Sequence of chain 1.A:
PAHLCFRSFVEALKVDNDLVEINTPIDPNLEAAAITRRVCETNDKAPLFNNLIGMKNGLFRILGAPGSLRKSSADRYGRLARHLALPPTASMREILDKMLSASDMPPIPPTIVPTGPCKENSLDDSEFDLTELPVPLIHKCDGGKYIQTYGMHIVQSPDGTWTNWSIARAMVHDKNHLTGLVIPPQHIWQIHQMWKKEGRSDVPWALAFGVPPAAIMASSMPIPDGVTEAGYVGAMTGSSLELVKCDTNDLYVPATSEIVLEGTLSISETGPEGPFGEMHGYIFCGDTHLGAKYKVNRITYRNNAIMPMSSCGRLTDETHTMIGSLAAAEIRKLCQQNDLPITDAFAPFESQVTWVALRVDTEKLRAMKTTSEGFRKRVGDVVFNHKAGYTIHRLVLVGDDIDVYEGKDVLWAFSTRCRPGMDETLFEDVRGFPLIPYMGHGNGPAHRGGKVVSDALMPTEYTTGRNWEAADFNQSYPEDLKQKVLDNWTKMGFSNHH

A small-molecule ligand and the protein it binds are described below.
Small molecule (SMILES): Cc1cc2c3c(c1C)C(C)(C)C[C@@H](O)N3c1c(nc(O)[nH]c1=O)N2C[C@H](O)[C@H](O)[C@H](O)COP(=O)(O)O

Binding-site contacts:
Ligand atom N2 contacts residue ILE171 of chain 1.A at 3.4 Å (h-bond).
Ligand atom O3 contacts residue ARG173 of chain 1.A at 2.8 Å (salt-bridge).
Ligand atom N4 contacts residue ILE171 of chain 1.A at 3.4 Å (h-bond).
Ligand atom O4 contacts residue SER223 of chain 1.A at 3.5 Å (h-bond).
Ligand atom C10 contacts residue ILE327 of chain 1.A at 3.4 Å (hydrophobic).
Ligand atom O6 contacts residue MET225 of chain 1.A at 3.3 Å.
Ligand atom P1 contacts residue K1 of chain 1.D at 3.4 Å.
Ligand atom N2 contacts residue GLN190 of chain 1.A at 3.3 Å (h-bond).
Ligand atom O7 contacts residue SER223 of chain 1.A at 3.4 Å (h-bond).
Ligand atom O6 contacts residue PRO226 of chain 1.A at 3.3 Å (h-bond).
Ligand atom O8 contacts residue HIS191 of chain 1.A at 2.8 Å (h-bond).
Ligand atom O9 contacts residue GLU233 of chain 1.A at 3.1 Å (salt-bridge).
Ligand atom O10 contacts residue PRO226 of chain 1.A at 3.5 Å.
Ligand atom O5 contacts residue GLN190 of chain 1.A at 2.9 Å (h-bond).
Ligand atom C15 contacts residue THR153 of chain 1.A at 3.3 Å.
Ligand atom C17 contacts residue THR153 of chain 1.A at 3.6 Å.
Ligand atom O1 contacts residue GLN190 of chain 1.A at 3.0 Å (h-bond).
Ligand atom O10 contacts residue LYS391 of chain 1.A at 2.7 Å (salt-bridge).
Ligand atom O9 contacts residue ASN168 of chain 1.A at 2.9 Å (h-bond).
Ligand atom C21 contacts residue SER223 of chain 1.A at 3.6 Å.
Ligand atom O9 contacts residue MN1 of chain 1.C at 2.2 Å.
Ligand atom C1 contacts residue GLN190 of chain 1.A at 3.5 Å.
Ligand atom C2 contacts residue ALA172 of chain 1.A at 3.5 Å (hydrophobic).
Ligand atom O9 contacts residue K1 of chain 1.D at 2.8 Å.
Ligand atom C14 contacts residue SER224 of chain 1.A at 3.5 Å.
Ligand atom O7 contacts residue K1 of chain 1.D at 3.0 Å.
Ligand atom O10 contacts residue K1 of chain 1.D at 3.6 Å.
Ligand atom O10 contacts residue HIS191 of chain 1.A at 3.5 Å (h-bond).
Ligand atom O10 contacts residue MET225 of chain 1.A at 3.6 Å (h-bond).
Ligand atom O4 contacts residue ILE171 of chain 1.A at 2.8 Å (h-bond).
Ligand atom O9 contacts residue HIS191 of chain 1.A at 3.1 Å (h-bond).
Ligand atom P1 contacts residue HIS191 of chain 1.A at 3.5 Å.
Ligand atom P1 contacts residue MN1 of chain 1.C at 3.4 Å.
Ligand atom O10 contacts residue MN1 of chain 1.C at 3.6 Å.
Ligand atom C2 contacts residue ARG173 of chain 1.A at 3.5 Å.
Ligand atom C4 contacts residue ILE171 of chain 1.A at 3.2 Å (hydrophobic).
Ligand atom O7 contacts residue SER170 of chain 1.A at 3.1 Å.
Ligand atom C19 contacts residue ILE171 of chain 1.A at 3.3 Å (hydrophobic).
Ligand atom C6 contacts residue ILE327 of chain 1.A at 3.5 Å (hydrophobic).
Ligand atom C16 contacts residue THR153 of chain 1.A at 3.6 Å.